Sequence of chain 1.D:
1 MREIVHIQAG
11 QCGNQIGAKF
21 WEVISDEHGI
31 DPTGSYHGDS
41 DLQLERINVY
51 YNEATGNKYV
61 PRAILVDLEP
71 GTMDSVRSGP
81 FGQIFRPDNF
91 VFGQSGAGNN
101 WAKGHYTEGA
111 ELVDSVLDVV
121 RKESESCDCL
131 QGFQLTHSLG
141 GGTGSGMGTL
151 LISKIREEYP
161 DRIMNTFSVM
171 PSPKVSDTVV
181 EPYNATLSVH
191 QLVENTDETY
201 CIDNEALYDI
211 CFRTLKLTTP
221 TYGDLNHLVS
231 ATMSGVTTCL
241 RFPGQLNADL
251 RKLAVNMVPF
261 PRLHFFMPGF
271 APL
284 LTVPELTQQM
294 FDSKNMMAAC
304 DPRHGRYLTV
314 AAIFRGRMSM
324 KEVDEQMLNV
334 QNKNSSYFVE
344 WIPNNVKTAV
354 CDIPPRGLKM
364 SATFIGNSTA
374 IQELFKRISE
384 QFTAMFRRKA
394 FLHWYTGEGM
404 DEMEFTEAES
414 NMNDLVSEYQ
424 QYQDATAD

Binding-site contacts:
Ligand atom C08 contacts residue LEU246 of chain 1.D at 3.9 Å (hydrophobic).
Ligand atom C05 contacts residue ASN256 of chain 1.D at 3.8 Å.
Ligand atom C06 contacts residue ASN256 of chain 1.D at 3.9 Å.
Ligand atom C10 contacts residue LEU253 of chain 1.D at 3.6 Å (hydrophobic).
Ligand atom N22 contacts residue THR179 of chain 1.C at 3.1 Å (h-bond).
Ligand atom N22 contacts residue LYS350 of chain 1.D at 3.7 Å.
Ligand atom C20 contacts residue LYS350 of chain 1.D at 3.8 Å.
Ligand atom C21 contacts residue THR179 of chain 1.C at 3.7 Å.
Ligand atom C18 contacts residue LYS350 of chain 1.D at 3.8 Å.
Ligand atom C01 contacts residue VAL313 of chain 1.D at 3.9 Å (hydrophobic).
Ligand atom C17 contacts residue LYS350 of chain 1.D at 3.6 Å.
Ligand atom C10 contacts residue ALA248 of chain 1.D at 3.5 Å (hydrophobic).
Ligand atom O12 contacts residue LEU240 of chain 1.D at 3.8 Å.
Ligand atom C11 contacts residue LEU253 of chain 1.D at 3.7 Å (hydrophobic).
Ligand atom N22 contacts residue ALA180 of chain 1.C at 3.5 Å.
Ligand atom C17 contacts residue ALA314 of chain 1.D at 3.8 Å (hydrophobic).
Ligand atom C15 contacts residue ILE316 of chain 1.D at 3.5 Å (hydrophobic).
Ligand atom C11 contacts residue ALA248 of chain 1.D at 3.5 Å (hydrophobic).
Ligand atom N07 contacts residue LEU246 of chain 1.D at 3.9 Å.
Ligand atom C04 contacts residue MET257 of chain 1.D at 3.6 Å (hydrophobic).
Ligand atom C01 contacts residue ASN256 of chain 1.D at 3.6 Å.
Ligand atom C08 contacts residue LYS252 of chain 1.D at 3.7 Å.
Ligand atom N22 contacts residue VAL181 of chain 1.C at 3.5 Å (h-bond).
Ligand atom C03 contacts residue ASN256 of chain 1.D at 3.5 Å.
Ligand atom C16 contacts residue ALA352 of chain 1.D at 3.7 Å (hydrophobic).
Ligand atom C20 contacts residue ASN256 of chain 1.D at 3.7 Å.
Ligand atom O13 contacts residue CYS239 of chain 1.D at 3.7 Å.
Ligand atom C20 contacts residue THR179 of chain 1.C at 3.4 Å.
Ligand atom C18 contacts residue ALA314 of chain 1.D at 3.9 Å (hydrophobic).
Ligand atom C16 contacts residue ALA315 of chain 1.D at 3.3 Å (hydrophobic).
Ligand atom C21 contacts residue LYS350 of chain 1.D at 3.5 Å.
Ligand atom C03 contacts residue LYS350 of chain 1.D at 3.4 Å.
Ligand atom C16 contacts residue ALA314 of chain 1.D at 3.8 Å (hydrophobic).
Ligand atom C16 contacts residue ILE316 of chain 1.D at 3.7 Å (hydrophobic).
Ligand atom O02 contacts residue LYS350 of chain 1.D at 3.5 Å.
Ligand atom C01 contacts residue ASN348 of chain 1.D at 3.4 Å.
Ligand atom O12 contacts residue ALA248 of chain 1.D at 3.3 Å.
Ligand atom C15 contacts residue CYS239 of chain 1.D at 3.6 Å (hydrophobic).
Ligand atom C21 contacts residue ASN256 of chain 1.D at 3.5 Å.
Ligand atom C04 contacts residue ASN256 of chain 1.D at 3.7 Å.

Sequence of chain 1.C:
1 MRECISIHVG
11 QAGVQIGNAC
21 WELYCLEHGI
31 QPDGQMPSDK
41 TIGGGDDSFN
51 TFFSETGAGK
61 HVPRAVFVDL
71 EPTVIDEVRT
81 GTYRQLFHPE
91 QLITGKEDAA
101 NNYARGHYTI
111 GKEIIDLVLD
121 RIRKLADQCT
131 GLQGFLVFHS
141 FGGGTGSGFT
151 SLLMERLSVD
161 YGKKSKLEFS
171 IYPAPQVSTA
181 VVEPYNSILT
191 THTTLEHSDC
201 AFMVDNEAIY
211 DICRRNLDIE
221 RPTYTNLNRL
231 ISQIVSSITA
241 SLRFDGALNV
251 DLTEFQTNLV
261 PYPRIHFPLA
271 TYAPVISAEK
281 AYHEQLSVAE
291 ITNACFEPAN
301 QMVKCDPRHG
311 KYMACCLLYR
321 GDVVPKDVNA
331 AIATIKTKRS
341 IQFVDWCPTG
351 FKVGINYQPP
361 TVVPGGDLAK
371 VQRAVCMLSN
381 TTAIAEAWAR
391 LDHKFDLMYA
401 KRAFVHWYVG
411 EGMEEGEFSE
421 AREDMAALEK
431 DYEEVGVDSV

The small molecule below binds the protein below.
Small molecule (SMILES): COc1ccc(N(C)c2cc(=O)oc3ccccc23)cc1N